Binding-site contacts:
Ligand atom O5 contacts residue ASN154 of chain 1.A at 2.4 Å (h-bond).
Ligand atom C4 contacts residue ASN154 of chain 1.A at 4.2 Å.
Ligand atom C8 contacts residue ASN154 of chain 1.A at 3.9 Å.
Ligand atom C2 contacts residue SER156 of chain 1.A at 4.3 Å.
Ligand atom N2 contacts residue SER156 of chain 1.A at 4.2 Å.
Ligand atom C5 contacts residue SER156 of chain 1.A at 3.9 Å.
Ligand atom C1 contacts residue SER156 of chain 1.A at 3.3 Å.
Ligand atom N2 contacts residue ASN154 of chain 1.A at 3.0 Å (h-bond).
Ligand atom C5 contacts residue ASN154 of chain 1.A at 3.6 Å.
Ligand atom O5 contacts residue SER156 of chain 1.A at 3.9 Å.
Ligand atom C1 contacts residue ASN154 of chain 1.A at 1.4 Å.
Ligand atom O7 contacts residue ASN154 of chain 1.A at 3.6 Å.
Ligand atom C7 contacts residue ASN154 of chain 1.A at 3.4 Å.
Ligand atom C3 contacts residue ASN154 of chain 1.A at 3.9 Å.
Ligand atom C2 contacts residue ASN154 of chain 1.A at 2.5 Å.

A small-molecule ligand and the protein it binds are described below.
Small molecule (SMILES): CC(=O)N[C@@H]1[C@@H](O)[C@H](O)[C@@H](CO)O[C@H]1O

Sequence of chain 1.A:
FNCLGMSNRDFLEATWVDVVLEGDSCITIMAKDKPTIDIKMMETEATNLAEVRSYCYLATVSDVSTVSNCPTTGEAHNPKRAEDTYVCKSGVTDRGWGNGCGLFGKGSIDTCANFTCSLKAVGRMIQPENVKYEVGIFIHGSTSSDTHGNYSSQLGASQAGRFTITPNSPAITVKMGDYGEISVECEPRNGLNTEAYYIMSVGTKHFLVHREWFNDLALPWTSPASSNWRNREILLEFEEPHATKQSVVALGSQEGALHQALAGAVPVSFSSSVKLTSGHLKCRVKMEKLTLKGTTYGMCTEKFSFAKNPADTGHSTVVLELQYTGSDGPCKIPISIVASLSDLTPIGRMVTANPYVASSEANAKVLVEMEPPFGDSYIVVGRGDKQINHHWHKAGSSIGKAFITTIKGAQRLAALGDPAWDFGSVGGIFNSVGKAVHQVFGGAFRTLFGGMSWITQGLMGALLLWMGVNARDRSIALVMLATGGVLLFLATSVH